Sequence of chain 1.L:
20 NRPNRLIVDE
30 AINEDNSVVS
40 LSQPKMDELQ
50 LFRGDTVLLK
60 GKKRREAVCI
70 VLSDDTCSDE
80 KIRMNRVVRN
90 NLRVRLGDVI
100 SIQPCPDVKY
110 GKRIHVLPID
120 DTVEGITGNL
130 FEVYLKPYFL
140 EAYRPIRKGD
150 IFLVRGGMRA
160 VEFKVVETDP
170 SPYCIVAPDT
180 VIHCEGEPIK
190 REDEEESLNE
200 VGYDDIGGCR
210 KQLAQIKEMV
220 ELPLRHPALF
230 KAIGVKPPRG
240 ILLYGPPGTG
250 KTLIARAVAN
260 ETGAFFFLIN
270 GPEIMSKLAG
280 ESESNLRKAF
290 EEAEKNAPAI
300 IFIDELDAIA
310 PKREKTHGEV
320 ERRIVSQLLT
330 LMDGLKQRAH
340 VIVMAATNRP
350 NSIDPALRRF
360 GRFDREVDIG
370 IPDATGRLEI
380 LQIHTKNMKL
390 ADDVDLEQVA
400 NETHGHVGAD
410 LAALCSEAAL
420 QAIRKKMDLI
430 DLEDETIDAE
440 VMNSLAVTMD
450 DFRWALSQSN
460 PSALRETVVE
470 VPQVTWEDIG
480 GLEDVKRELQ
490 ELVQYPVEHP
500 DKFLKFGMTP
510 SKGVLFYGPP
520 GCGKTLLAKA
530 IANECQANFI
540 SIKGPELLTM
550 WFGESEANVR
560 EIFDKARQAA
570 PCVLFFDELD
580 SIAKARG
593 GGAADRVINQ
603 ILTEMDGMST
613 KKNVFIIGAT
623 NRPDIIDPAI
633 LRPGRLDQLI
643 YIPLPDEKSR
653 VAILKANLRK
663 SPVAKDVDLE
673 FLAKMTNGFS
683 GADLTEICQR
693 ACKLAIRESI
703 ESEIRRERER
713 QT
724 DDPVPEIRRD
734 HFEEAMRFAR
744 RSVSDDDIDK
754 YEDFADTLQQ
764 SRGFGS

Binding-site contacts:
Ligand atom O2A contacts residue LEU252 of chain 1.L at 3.0 Å (h-bond).
Ligand atom O1B contacts residue LYS250 of chain 1.L at 2.4 Å (salt-bridge).
Ligand atom N7 contacts residue THR248 of chain 1.L at 3.2 Å (h-bond).
Ligand atom O3B contacts residue MG1 of chain 1.GB at 3.7 Å.
Ligand atom O4' contacts residue ALA408 of chain 1.L at 3.4 Å.
Ligand atom N6 contacts residue GLY206 of chain 1.L at 3.0 Å (h-bond).
Ligand atom O2B contacts residue MG1 of chain 1.GB at 2.5 Å.
Ligand atom N6 contacts residue THR248 of chain 1.L at 3.4 Å (h-bond).
Ligand atom O2' contacts residue HIS383 of chain 1.L at 2.9 Å (h-bond).
Ligand atom N7 contacts residue GLY407 of chain 1.L at 3.6 Å.
Ligand atom O2A contacts residue THR251 of chain 1.L at 3.7 Å.
Ligand atom O1B contacts residue GLY247 of chain 1.L at 3.7 Å.
Ligand atom O2G contacts residue ARG358 of chain 1.G at 3.3 Å.
Ligand atom O3G contacts residue MG1 of chain 1.GB at 2.4 Å.
Ligand atom S1G contacts residue LYS250 of chain 1.L at 3.0 Å (salt-bridge).
Ligand atom C6 contacts residue ILE379 of chain 1.L at 3.4 Å (hydrophobic).
Ligand atom N1 contacts residue ILE379 of chain 1.L at 3.1 Å.
Ligand atom N7 contacts residue GLY247 of chain 1.L at 3.4 Å (h-bond).
Ligand atom N1 contacts residue ILE205 of chain 1.L at 3.7 Å.
Ligand atom C8 contacts residue ALA408 of chain 1.L at 3.5 Å (hydrophobic).
Ligand atom C8 contacts residue GLY247 of chain 1.L at 3.0 Å.
Ligand atom C2 contacts residue ASP204 of chain 1.L at 3.2 Å.
Ligand atom O1B contacts residue GLY249 of chain 1.L at 3.5 Å (h-bond).
Ligand atom N1 contacts residue GLY206 of chain 1.L at 3.1 Å (h-bond).
Ligand atom PB contacts residue LYS250 of chain 1.L at 3.6 Å.
Ligand atom S1G contacts residue ASN347 of chain 1.L at 3.3 Å (h-bond).
Ligand atom N6 contacts residue ILE379 of chain 1.L at 3.5 Å.
Ligand atom PG contacts residue GLY247 of chain 1.L at 3.7 Å.
Ligand atom PG contacts residue MG1 of chain 1.GB at 3.1 Å.
Ligand atom O2G contacts residue PRO246 of chain 1.L at 3.2 Å.
Ligand atom N7 contacts residue GLY249 of chain 1.L at 3.5 Å (h-bond).
Ligand atom O2B contacts residue THR251 of chain 1.L at 2.4 Å (h-bond).
Ligand atom O3A contacts residue LYS250 of chain 1.L at 3.4 Å (salt-bridge).
Ligand atom S1G contacts residue MG1 of chain 1.GB at 3.0 Å.
Ligand atom PB contacts residue MG1 of chain 1.GB at 3.7 Å.
Ligand atom C8 contacts residue GLY407 of chain 1.L at 3.6 Å.
Ligand atom O2G contacts residue GLY247 of chain 1.L at 3.2 Å (h-bond).
Ligand atom O3A contacts residue GLY249 of chain 1.L at 3.0 Å (h-bond).
Ligand atom N3 contacts residue HIS383 of chain 1.L at 3.2 Å.
Ligand atom O3B contacts residue GLY247 of chain 1.L at 3.1 Å (h-bond).

The small molecule below binds the protein below.
Small molecule (SMILES): Nc1ncnc2c1ncn2[C@@H]1O[C@H](COP(=O)(O)OP(=O)(O)OP(O)(O)=S)[C@@H](O)[C@H]1O

Sequence of chain 1.G:
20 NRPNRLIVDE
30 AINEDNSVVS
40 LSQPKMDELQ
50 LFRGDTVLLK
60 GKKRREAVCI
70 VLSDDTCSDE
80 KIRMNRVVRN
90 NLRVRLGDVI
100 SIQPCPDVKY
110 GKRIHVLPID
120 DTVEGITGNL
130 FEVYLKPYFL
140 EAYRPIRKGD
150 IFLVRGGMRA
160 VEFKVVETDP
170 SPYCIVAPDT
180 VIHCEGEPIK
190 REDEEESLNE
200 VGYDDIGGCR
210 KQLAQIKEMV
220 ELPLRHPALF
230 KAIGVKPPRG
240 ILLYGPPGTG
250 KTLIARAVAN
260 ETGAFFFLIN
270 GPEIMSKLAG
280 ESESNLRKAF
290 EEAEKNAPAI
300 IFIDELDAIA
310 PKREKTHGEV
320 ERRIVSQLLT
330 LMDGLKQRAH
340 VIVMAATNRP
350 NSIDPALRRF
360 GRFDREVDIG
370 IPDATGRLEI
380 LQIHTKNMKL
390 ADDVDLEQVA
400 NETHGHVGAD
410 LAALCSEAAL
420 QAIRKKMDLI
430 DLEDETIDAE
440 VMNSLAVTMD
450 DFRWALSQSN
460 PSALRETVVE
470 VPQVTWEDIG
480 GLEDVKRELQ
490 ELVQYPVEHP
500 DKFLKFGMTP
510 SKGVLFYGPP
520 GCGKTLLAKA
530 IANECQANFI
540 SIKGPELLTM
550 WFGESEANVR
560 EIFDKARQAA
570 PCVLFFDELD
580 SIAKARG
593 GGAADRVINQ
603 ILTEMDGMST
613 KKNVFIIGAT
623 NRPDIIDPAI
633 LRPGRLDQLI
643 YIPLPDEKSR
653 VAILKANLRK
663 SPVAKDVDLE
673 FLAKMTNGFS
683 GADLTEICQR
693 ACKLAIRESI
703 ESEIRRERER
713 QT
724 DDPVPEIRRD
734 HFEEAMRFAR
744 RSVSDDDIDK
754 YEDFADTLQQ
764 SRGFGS